Sequence of chain 1.B:
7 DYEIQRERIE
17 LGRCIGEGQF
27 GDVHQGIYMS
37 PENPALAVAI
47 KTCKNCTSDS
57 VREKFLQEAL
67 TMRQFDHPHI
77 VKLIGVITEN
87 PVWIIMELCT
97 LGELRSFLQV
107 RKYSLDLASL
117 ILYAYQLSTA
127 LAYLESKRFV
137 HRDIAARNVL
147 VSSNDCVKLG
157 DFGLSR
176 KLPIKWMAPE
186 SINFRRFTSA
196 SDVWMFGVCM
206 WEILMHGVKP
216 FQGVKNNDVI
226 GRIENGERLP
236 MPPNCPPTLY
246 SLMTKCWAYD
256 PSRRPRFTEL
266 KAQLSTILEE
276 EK

A protein and the small-molecule ligand that binds it are described below.
Small molecule (SMILES): CN(c1ccccc1/C=N/c1nc(Nc2ccc3c(c2)CC(=O)N3)ncc1C(F)(F)F)S(C)(=O)=O

Binding-site contacts:
Ligand atom C19 contacts residue ARG19 of chain 1.B at 3.4 Å.
Ligand atom C6 contacts residue ALA45 of chain 1.B at 3.6 Å (hydrophobic).
Ligand atom C2 contacts residue LEU146 of chain 1.B at 3.6 Å (hydrophobic).
Ligand atom C28 contacts residue LEU160 of chain 1.B at 3.7 Å (hydrophobic).
Ligand atom O33 contacts residue LEU160 of chain 1.B at 3.6 Å.
Ligand atom C18 contacts residue GLN31 of chain 1.B at 3.6 Å.
Ligand atom C12 contacts residue GLY98 of chain 1.B at 3.6 Å.
Ligand atom F10 contacts residue MET92 of chain 1.B at 3.2 Å.
Ligand atom F9 contacts residue LEU146 of chain 1.B at 3.7 Å.
Ligand atom O35 contacts residue GLY156 of chain 1.B at 3.3 Å.
Ligand atom F8 contacts residue LEU160 of chain 1.B at 3.6 Å.
Ligand atom C27 contacts residue GLU23 of chain 1.B at 3.6 Å.
Ligand atom C18 contacts residue ARG19 of chain 1.B at 3.5 Å.
Ligand atom C34 contacts residue LEU160 of chain 1.B at 3.6 Å (hydrophobic).
Ligand atom C12 contacts residue CYS95 of chain 1.B at 3.5 Å (hydrophobic).
Ligand atom C34 contacts residue SER161 of chain 1.B at 3.6 Å.
Ligand atom F10 contacts residue GLU93 of chain 1.B at 3.4 Å.
Ligand atom C13 contacts residue GLY98 of chain 1.B at 3.6 Å.
Ligand atom O21 contacts residue ARG19 of chain 1.B at 2.9 Å (salt-bridge).
Ligand atom O35 contacts residue ASN144 of chain 1.B at 3.7 Å.
Ligand atom O35 contacts residue LEU146 of chain 1.B at 3.5 Å.
Ligand atom F8 contacts residue ALA45 of chain 1.B at 3.6 Å.
Ligand atom N3 contacts residue ILE21 of chain 1.B at 3.7 Å.
Ligand atom F9 contacts residue ASP157 of chain 1.B at 3.1 Å.
Ligand atom C13 contacts residue CYS95 of chain 1.B at 3.5 Å (hydrophobic).
Ligand atom C32 contacts residue ARG143 of chain 1.B at 3.3 Å.
Ligand atom O33 contacts residue ASP157 of chain 1.B at 3.3 Å (salt-bridge).
Ligand atom C6 contacts residue GLU93 of chain 1.B at 3.4 Å.
Ligand atom C34 contacts residue ASN144 of chain 1.B at 3.3 Å.
Ligand atom C26 contacts residue GLU23 of chain 1.B at 3.7 Å.
Ligand atom N11 contacts residue LEU94 of chain 1.B at 3.5 Å.
Ligand atom C26 contacts residue VAL29 of chain 1.B at 3.6 Å (hydrophobic).
Ligand atom N11 contacts residue CYS95 of chain 1.B at 2.9 Å (h-bond).
Ligand atom C1 contacts residue LEU146 of chain 1.B at 3.6 Å (hydrophobic).
Ligand atom N5 contacts residue CYS95 of chain 1.B at 2.9 Å (h-bond).
Ligand atom N5 contacts residue LEU94 of chain 1.B at 3.5 Å.
Ligand atom C15 contacts residue GLY98 of chain 1.B at 3.7 Å.
Ligand atom C1 contacts residue ALA45 of chain 1.B at 3.6 Å (hydrophobic).
Ligand atom C34 contacts residue ASP157 of chain 1.B at 3.6 Å.
Ligand atom C6 contacts residue LEU146 of chain 1.B at 3.6 Å (hydrophobic).